Binding-site contacts:
Ligand atom C3B contacts residue MET224 of chain 34.A at 3.6 Å (hydrophobic).
Ligand atom N3A contacts residue ALA24 of chain 34.C at 3.8 Å.
Ligand atom C2B contacts residue TYR128 of chain 34.A at 3.9 Å (hydrophobic).
Ligand atom C5B contacts residue TYR152 of chain 34.A at 3.7 Å (hydrophobic).
Ligand atom C2C contacts residue VAL191 of chain 34.A at 4.0 Å (hydrophobic).
Ligand atom N2 contacts residue MET221 of chain 34.A at 3.5 Å (h-bond).
Ligand atom C3C contacts residue ILE104 of chain 34.A at 3.7 Å (hydrophobic).
Ligand atom C5A contacts residue VAL176 of chain 34.A at 3.5 Å (hydrophobic).
Ligand atom CL1 contacts residue TYR152 of chain 34.A at 3.9 Å.
Ligand atom C1C contacts residue TYR128 of chain 34.A at 3.3 Å (hydrophobic).
Ligand atom C3C contacts residue TYR152 of chain 34.A at 3.8 Å (hydrophobic).
Ligand atom CL1 contacts residue VAL188 of chain 34.A at 3.7 Å.
Ligand atom C4A contacts residue ALA150 of chain 34.A at 4.0 Å (hydrophobic).
Ligand atom C5A contacts residue ALA150 of chain 34.A at 3.5 Å (hydrophobic).
Ligand atom CL2 contacts residue ILE104 of chain 34.A at 3.5 Å.
Ligand atom CL2 contacts residue TYR128 of chain 34.A at 3.2 Å.
Ligand atom C4B contacts residue TYR152 of chain 34.A at 3.6 Å (hydrophobic).
Ligand atom C4 contacts residue LEU106 of chain 34.A at 3.9 Å (hydrophobic).
Ligand atom C1B contacts residue VAL188 of chain 34.A at 4.0 Å (hydrophobic).
Ligand atom C31 contacts residue LEU106 of chain 34.A at 4.0 Å (hydrophobic).
Ligand atom C2B contacts residue MET224 of chain 34.A at 4.0 Å (hydrophobic).
Ligand atom C3B contacts residue PHE186 of chain 34.A at 3.9 Å (hydrophobic).
Ligand atom C2A contacts residue PHE186 of chain 34.A at 3.8 Å (hydrophobic).
Ligand atom C5A contacts residue PHE186 of chain 34.A at 4.0 Å (hydrophobic).
Ligand atom C4A contacts residue SER175 of chain 34.A at 3.8 Å.
Ligand atom C4B contacts residue PHE186 of chain 34.A at 3.9 Å (hydrophobic).
Ligand atom N3A contacts residue PRO174 of chain 34.A at 3.3 Å (h-bond).
Ligand atom N3A contacts residue TYR152 of chain 34.A at 4.0 Å.
Ligand atom O1A contacts residue PHE186 of chain 34.A at 3.4 Å.
Ligand atom O1B contacts residue VAL188 of chain 34.A at 3.7 Å.
Ligand atom O1A contacts residue MET224 of chain 34.A at 3.5 Å (h-bond).
Ligand atom CL1 contacts residue LEU25 of chain 34.C at 3.7 Å.
Ligand atom O1 contacts residue ILE104 of chain 34.A at 3.4 Å.
Ligand atom C6B contacts residue TYR152 of chain 34.A at 3.9 Å (hydrophobic).
Ligand atom C2A contacts residue TYR152 of chain 34.A at 3.8 Å (hydrophobic).
Ligand atom C4A contacts residue PRO174 of chain 34.A at 3.0 Å (hydrophobic).
Ligand atom C3 contacts residue LEU106 of chain 34.A at 3.8 Å (hydrophobic).
Ligand atom C5 contacts residue TYR128 of chain 34.A at 3.8 Å (hydrophobic).
Ligand atom CL2 contacts residue MET224 of chain 34.A at 3.4 Å.
Ligand atom O1 contacts residue MET221 of chain 34.A at 3.5 Å (h-bond).

Sequence of chain 34.C:
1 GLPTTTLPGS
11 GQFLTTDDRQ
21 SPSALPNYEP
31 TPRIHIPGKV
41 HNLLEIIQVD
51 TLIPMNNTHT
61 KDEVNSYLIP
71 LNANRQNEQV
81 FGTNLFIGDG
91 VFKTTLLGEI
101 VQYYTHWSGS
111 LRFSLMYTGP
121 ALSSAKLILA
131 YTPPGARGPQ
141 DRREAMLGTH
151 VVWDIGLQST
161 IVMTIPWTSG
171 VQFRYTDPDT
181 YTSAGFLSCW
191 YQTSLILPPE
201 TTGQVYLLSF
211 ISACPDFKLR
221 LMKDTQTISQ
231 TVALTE

Sequence of chain 35.C:
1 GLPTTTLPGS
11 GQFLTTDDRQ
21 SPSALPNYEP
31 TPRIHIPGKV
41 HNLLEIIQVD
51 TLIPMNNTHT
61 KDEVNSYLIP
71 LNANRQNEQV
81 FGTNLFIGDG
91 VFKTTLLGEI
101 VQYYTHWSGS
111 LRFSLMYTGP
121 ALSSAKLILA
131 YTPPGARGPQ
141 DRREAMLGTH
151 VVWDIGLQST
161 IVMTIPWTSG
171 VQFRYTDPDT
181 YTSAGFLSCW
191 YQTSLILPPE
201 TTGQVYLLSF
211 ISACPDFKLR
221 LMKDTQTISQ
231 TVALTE

A protein and the small-molecule ligand that binds it are described below.
Small molecule (SMILES): Cc1cc(CCCOc2c(Cl)cc(C3=NCCO3)cc2Cl)on1

Sequence of chain 34.A:
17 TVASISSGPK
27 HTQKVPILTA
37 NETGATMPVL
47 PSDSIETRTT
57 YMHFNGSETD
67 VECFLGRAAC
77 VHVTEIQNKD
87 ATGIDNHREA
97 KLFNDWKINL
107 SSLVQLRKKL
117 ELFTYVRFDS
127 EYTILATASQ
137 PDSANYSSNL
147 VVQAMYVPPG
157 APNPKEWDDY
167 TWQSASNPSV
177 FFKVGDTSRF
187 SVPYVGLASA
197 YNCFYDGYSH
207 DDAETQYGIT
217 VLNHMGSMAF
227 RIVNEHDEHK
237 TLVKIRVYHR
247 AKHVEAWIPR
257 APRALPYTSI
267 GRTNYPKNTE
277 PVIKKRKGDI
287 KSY